Sequence of chain 1.A:
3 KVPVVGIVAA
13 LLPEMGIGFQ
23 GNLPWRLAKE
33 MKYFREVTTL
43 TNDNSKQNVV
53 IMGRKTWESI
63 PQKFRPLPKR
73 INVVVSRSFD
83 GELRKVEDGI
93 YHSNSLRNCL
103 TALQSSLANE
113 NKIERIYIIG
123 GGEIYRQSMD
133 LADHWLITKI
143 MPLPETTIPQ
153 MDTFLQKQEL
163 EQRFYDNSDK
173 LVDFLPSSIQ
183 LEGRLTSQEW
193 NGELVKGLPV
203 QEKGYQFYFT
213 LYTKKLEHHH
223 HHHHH

The small molecule below binds the protein below.
Small molecule (SMILES): COc1cc(C(C)(C)C#Cc2c(C)nc(N)nc2N)cc(OC)c1OC

Binding-site contacts:
Ligand atom N1Z contacts residue ILE9 of chain 1.A at 3.8 Å.
Ligand atom C2 contacts residue ALA11 of chain 1.A at 3.7 Å (hydrophobic).
Ligand atom C5 contacts residue NDP1 of chain 1.C at 3.6 Å.
Ligand atom O1T contacts residue PRO63 of chain 1.A at 3.4 Å.
Ligand atom N1 contacts residue PHE36 of chain 1.A at 3.5 Å.
Ligand atom N1G contacts residue ILE9 of chain 1.A at 3.3 Å (h-bond).
Ligand atom O1T contacts residue SER61 of chain 1.A at 3.9 Å.
Ligand atom C4 contacts residue GLU32 of chain 1.A at 3.4 Å.
Ligand atom N1Z contacts residue VAL10 of chain 1.A at 3.3 Å.
Ligand atom C1K contacts residue ILE121 of chain 1.A at 3.9 Å (hydrophobic).
Ligand atom C2 contacts residue GLU32 of chain 1.A at 3.5 Å.
Ligand atom N3 contacts residue GLU32 of chain 1.A at 2.7 Å (salt-bridge).
Ligand atom C5 contacts residue PHE36 of chain 1.A at 3.6 Å (hydrophobic).
Ligand atom C2 contacts residue VAL10 of chain 1.A at 3.8 Å (hydrophobic).
Ligand atom N1 contacts residue ALA11 of chain 1.A at 3.9 Å.
Ligand atom N1 contacts residue NDP1 of chain 1.C at 3.3 Å (h-bond).
Ligand atom N1G contacts residue TYR127 of chain 1.A at 3.5 Å (h-bond).
Ligand atom N1 contacts residue VAL10 of chain 1.A at 3.5 Å.
Ligand atom C1X contacts residue NDP1 of chain 1.C at 3.9 Å.
Ligand atom N1G contacts residue NDP1 of chain 1.C at 3.5 Å (h-bond).
Ligand atom N1G contacts residue ILE121 of chain 1.A at 3.0 Å (h-bond).
Ligand atom C1Y contacts residue MET33 of chain 1.A at 3.5 Å (hydrophobic).
Ligand atom C1U contacts residue SER61 of chain 1.A at 3.4 Å.
Ligand atom N1Z contacts residue ALA11 of chain 1.A at 3.5 Å (h-bond).
Ligand atom N1G contacts residue PHE36 of chain 1.A at 3.5 Å.
Ligand atom C1K contacts residue THR58 of chain 1.A at 3.9 Å.
Ligand atom N1 contacts residue ILE9 of chain 1.A at 3.5 Å (h-bond).
Ligand atom C1Y contacts residue GLU32 of chain 1.A at 3.3 Å.
Ligand atom C6 contacts residue ILE9 of chain 1.A at 3.9 Å (hydrophobic).
Ligand atom C2 contacts residue PHE36 of chain 1.A at 3.8 Å (hydrophobic).
Ligand atom N1Z contacts residue THR140 of chain 1.A at 3.8 Å.
Ligand atom C1P contacts residue PHE36 of chain 1.A at 3.6 Å (hydrophobic).
Ligand atom C2 contacts residue NDP1 of chain 1.C at 3.8 Å.
Ligand atom C6 contacts residue PHE36 of chain 1.A at 3.4 Å (hydrophobic).
Ligand atom N1Z contacts residue GLU32 of chain 1.A at 2.8 Å (salt-bridge).
Ligand atom O1O contacts residue LEU69 of chain 1.A at 3.9 Å.
Ligand atom O1V contacts residue PRO63 of chain 1.A at 3.7 Å.
Ligand atom N3 contacts residue PHE36 of chain 1.A at 3.7 Å.
Ligand atom C6 contacts residue NDP1 of chain 1.C at 3.2 Å.
Ligand atom C1K contacts residue ILE62 of chain 1.A at 3.9 Å (hydrophobic).